Sequence of chain 1.E:
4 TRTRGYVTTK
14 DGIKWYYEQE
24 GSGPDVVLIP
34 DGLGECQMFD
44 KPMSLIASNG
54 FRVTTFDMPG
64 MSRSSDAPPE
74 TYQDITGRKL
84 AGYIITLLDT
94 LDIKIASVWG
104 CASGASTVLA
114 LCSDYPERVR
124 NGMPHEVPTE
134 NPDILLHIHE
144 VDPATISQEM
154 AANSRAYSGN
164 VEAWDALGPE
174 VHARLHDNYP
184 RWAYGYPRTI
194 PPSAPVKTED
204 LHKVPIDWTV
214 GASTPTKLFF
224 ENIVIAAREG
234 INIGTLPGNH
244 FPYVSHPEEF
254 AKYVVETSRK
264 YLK

A small-molecule ligand and the protein it binds are described below.
Small molecule (SMILES): C[C@H]1CCC[C@H](O)CCC/C=C/c2cc(O)cc(O)c2C(=O)O1

Binding-site contacts:
Ligand atom OAD contacts residue TYR189 of chain 1.E at 3.5 Å.
Ligand atom CAI contacts residue PRO131 of chain 1.E at 3.8 Å (hydrophobic).
Ligand atom CAA contacts residue TRP185 of chain 1.E at 3.5 Å (hydrophobic).
Ligand atom CAS contacts residue TRP185 of chain 1.E at 3.5 Å (hydrophobic).
Ligand atom OAB contacts residue ALA105 of chain 1.E at 3.1 Å.
Ligand atom OAD contacts residue SER106 of chain 1.E at 3.0 Å (h-bond).
Ligand atom CAH contacts residue ILE193 of chain 1.E at 3.6 Å (hydrophobic).
Ligand atom CAA contacts residue GLY35 of chain 1.E at 3.9 Å.
Ligand atom CAJ contacts residue PRO135 of chain 1.E at 3.4 Å (hydrophobic).
Ligand atom CAK contacts residue PRO135 of chain 1.E at 3.7 Å (hydrophobic).
Ligand atom CAL contacts residue MET153 of chain 1.E at 3.5 Å (hydrophobic).
Ligand atom OAC contacts residue PRO190 of chain 1.E at 3.5 Å.
Ligand atom CAA contacts residue LEU36 of chain 1.E at 3.6 Å (hydrophobic).
Ligand atom CAR contacts residue PRO131 of chain 1.E at 3.9 Å (hydrophobic).
Ligand atom CAQ contacts residue ALA105 of chain 1.E at 3.2 Å (hydrophobic).
Ligand atom CAU contacts residue TRP185 of chain 1.E at 3.8 Å (hydrophobic).
Ligand atom OAE contacts residue ASN156 of chain 1.E at 3.7 Å.
Ligand atom OAC contacts residue ASN134 of chain 1.E at 2.6 Å (h-bond).
Ligand atom OAC contacts residue PRO194 of chain 1.E at 3.3 Å.
Ligand atom OAP contacts residue HIS243 of chain 1.E at 3.3 Å (h-bond).
Ligand atom CAM contacts residue HIS243 of chain 1.E at 3.7 Å.
Ligand atom OAP contacts residue ALA105 of chain 1.E at 3.8 Å.
Ligand atom CAU contacts residue ALA105 of chain 1.E at 3.9 Å (hydrophobic).
Ligand atom OAB contacts residue SER106 of chain 1.E at 3.4 Å (h-bond).
Ligand atom CAL contacts residue SER157 of chain 1.E at 3.6 Å.
Ligand atom CAO contacts residue MET153 of chain 1.E at 3.8 Å (hydrophobic).
Ligand atom CAJ contacts residue LEU138 of chain 1.E at 3.6 Å (hydrophobic).
Ligand atom CAR contacts residue ASN134 of chain 1.E at 3.4 Å.
Ligand atom OAE contacts residue ILE137 of chain 1.E at 3.8 Å.
Ligand atom CAI contacts residue LEU138 of chain 1.E at 3.8 Å (hydrophobic).
Ligand atom CAK contacts residue TYR160 of chain 1.E at 3.4 Å (hydrophobic).
Ligand atom OAE contacts residue TYR160 of chain 1.E at 2.8 Å.
Ligand atom OAD contacts residue TRP185 of chain 1.E at 3.1 Å (h-bond).
Ligand atom CAI contacts residue ASN134 of chain 1.E at 3.4 Å.
Ligand atom CAV contacts residue HIS243 of chain 1.E at 3.8 Å.
Ligand atom CAG contacts residue HIS243 of chain 1.E at 3.9 Å.
Ligand atom OAB contacts residue GLY35 of chain 1.E at 2.9 Å (h-bond).
Ligand atom CAO contacts residue SER157 of chain 1.E at 3.7 Å.
Ligand atom CAN contacts residue TYR160 of chain 1.E at 3.8 Å (hydrophobic).
Ligand atom OAD contacts residue GLY35 of chain 1.E at 3.9 Å.